A small-molecule ligand and the protein it binds are described below.
Small molecule (SMILES): C[C@@H](O)[C@@H](C)O

Sequence of chain 1.A:
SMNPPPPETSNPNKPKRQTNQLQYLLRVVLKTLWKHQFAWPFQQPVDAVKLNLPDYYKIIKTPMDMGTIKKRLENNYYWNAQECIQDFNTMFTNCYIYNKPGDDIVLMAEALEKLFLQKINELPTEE

Binding-site contacts:
Ligand atom C3 contacts residue ILE105 of chain 1.A at 4.3 Å (hydrophobic).
Ligand atom O6 contacts residue L2Z1 of chain 1.E at 3.5 Å.
Ligand atom O5 contacts residue ASP104 of chain 1.A at 4.0 Å.
Ligand atom C1 contacts residue BU31 of chain 1.D at 3.8 Å.
Ligand atom C4 contacts residue PRO41 of chain 1.A at 4.2 Å (hydrophobic).
Ligand atom C2 contacts residue TRP40 of chain 1.A at 4.2 Å (hydrophobic).
Ligand atom C3 contacts residue L2Z1 of chain 1.E at 4.1 Å.
Ligand atom C1 contacts residue ILE105 of chain 1.A at 4.4 Å (hydrophobic).
Ligand atom C1 contacts residue ASP104 of chain 1.A at 4.3 Å.
Ligand atom C4 contacts residue L2Z1 of chain 1.E at 3.5 Å.
Ligand atom C1 contacts residue TRP40 of chain 1.A at 3.8 Å (hydrophobic).
Ligand atom C4 contacts residue TRP40 of chain 1.A at 3.8 Å (hydrophobic).
Ligand atom C4 contacts residue ILE105 of chain 1.A at 4.3 Å (hydrophobic).
Ligand atom O5 contacts residue ILE105 of chain 1.A at 4.5 Å.
Ligand atom C1 contacts residue MET108 of chain 1.A at 3.6 Å (hydrophobic).